Binding-site contacts:
Ligand atom CAP contacts residue TYR146 of chain 1.A at 3.7 Å (hydrophobic).
Ligand atom CAV contacts residue PRO154 of chain 1.A at 3.3 Å (hydrophobic).
Ligand atom CAN contacts residue ILE100 of chain 1.A at 3.7 Å (hydrophobic).
Ligand atom CAH contacts residue NAD1 of chain 1.B at 3.5 Å.
Ligand atom CAE contacts residue NAD1 of chain 1.B at 3.8 Å.
Ligand atom CAR contacts residue PHE203 of chain 1.A at 3.8 Å (hydrophobic).
Ligand atom CAR contacts residue TYR146 of chain 1.A at 3.9 Å (hydrophobic).
Ligand atom FAQ contacts residue NAD1 of chain 1.B at 3.0 Å.
Ligand atom FAQ contacts residue PHE203 of chain 1.A at 3.0 Å.
Ligand atom CAK contacts residue PHE94 of chain 1.A at 3.7 Å (hydrophobic).
Ligand atom CAG contacts residue ALA196 of chain 1.A at 3.7 Å (hydrophobic).
Ligand atom CAU contacts residue ILE206 of chain 1.A at 3.8 Å (hydrophobic).
Ligand atom CAT contacts residue ILE206 of chain 1.A at 3.6 Å (hydrophobic).
Ligand atom CAP contacts residue NAD1 of chain 1.B at 3.3 Å.
Ligand atom CAB contacts residue NAD1 of chain 1.B at 3.5 Å.
Ligand atom CAO contacts residue ILE100 of chain 1.A at 3.9 Å (hydrophobic).
Ligand atom CAL contacts residue NAD1 of chain 1.B at 3.3 Å.
Ligand atom OAA contacts residue LYS163 of chain 1.A at 3.8 Å.
Ligand atom CAI contacts residue NAD1 of chain 1.B at 3.5 Å.
Ligand atom CAO contacts residue MET159 of chain 1.A at 3.9 Å (hydrophobic).
Ligand atom CAV contacts residue TYR156 of chain 1.A at 3.6 Å (hydrophobic).
Ligand atom CAB contacts residue TYR156 of chain 1.A at 3.5 Å (hydrophobic).
Ligand atom FAQ contacts residue ALA197 of chain 1.A at 3.5 Å.
Ligand atom CAM contacts residue NAD1 of chain 1.B at 3.1 Å.
Ligand atom CAU contacts residue PRO154 of chain 1.A at 3.6 Å (hydrophobic).
Ligand atom CAK contacts residue GLY93 of chain 1.A at 3.6 Å.
Ligand atom CAC contacts residue NAD1 of chain 1.B at 3.5 Å.
Ligand atom CAG contacts residue NAD1 of chain 1.B at 3.7 Å.
Ligand atom CAH contacts residue TYR146 of chain 1.A at 3.8 Å (hydrophobic).
Ligand atom CAH contacts residue TYR156 of chain 1.A at 3.6 Å (hydrophobic).
Ligand atom OAD contacts residue ALA196 of chain 1.A at 3.7 Å.
Ligand atom CAU contacts residue SER202 of chain 1.A at 3.9 Å.
Ligand atom OAA contacts residue NAD1 of chain 1.B at 2.6 Å (h-bond).
Ligand atom OAD contacts residue NAD1 of chain 1.B at 3.2 Å (h-bond).
Ligand atom CAS contacts residue TYR146 of chain 1.A at 3.6 Å (hydrophobic).
Ligand atom CAT contacts residue TYR146 of chain 1.A at 3.4 Å (hydrophobic).
Ligand atom OAA contacts residue TYR156 of chain 1.A at 2.5 Å (h-bond).
Ligand atom CAE contacts residue ALA196 of chain 1.A at 3.9 Å (hydrophobic).
Ligand atom CAG contacts residue GLY93 of chain 1.A at 3.3 Å.
Ligand atom CAU contacts residue ILE153 of chain 1.A at 3.9 Å (hydrophobic).

Sequence of chain 1.A:
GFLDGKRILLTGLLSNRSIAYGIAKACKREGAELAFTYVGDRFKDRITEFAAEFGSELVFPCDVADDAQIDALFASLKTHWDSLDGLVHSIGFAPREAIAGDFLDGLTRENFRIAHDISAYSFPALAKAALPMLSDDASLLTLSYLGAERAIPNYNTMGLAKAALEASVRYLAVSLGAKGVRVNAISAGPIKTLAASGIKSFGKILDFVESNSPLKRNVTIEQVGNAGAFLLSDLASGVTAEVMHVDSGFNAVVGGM

The small molecule below binds the protein below.
Small molecule (SMILES): CCCCCCc1cc(O)c(Oc2ccccc2C)cc1F